Binding-site contacts:
Ligand atom C6 contacts residue LYS15 of chain 1.B at 4.3 Å.
Ligand atom O7 contacts residue ASN20 of chain 1.B at 3.3 Å (h-bond).
Ligand atom O6 contacts residue LYS15 of chain 1.B at 3.1 Å (salt-bridge).
Ligand atom C5 contacts residue ASN20 of chain 1.B at 3.7 Å.
Ligand atom N2 contacts residue ASN20 of chain 1.B at 3.0 Å (h-bond).
Ligand atom C7 contacts residue ASN20 of chain 1.B at 3.4 Å.
Ligand atom C4 contacts residue ASN20 of chain 1.B at 4.3 Å.
Ligand atom C1 contacts residue ASN20 of chain 1.B at 1.5 Å.
Ligand atom C3 contacts residue ASN20 of chain 1.B at 3.9 Å.
Ligand atom C2 contacts residue ASN20 of chain 1.B at 2.5 Å.
Ligand atom O5 contacts residue ASN20 of chain 1.B at 2.4 Å (h-bond).

This protein binds this small molecule.
Small molecule (SMILES): CC(=O)N[C@@H]1[C@@H](O)[C@H](O)[C@@H](CO)O[C@H]1O

Sequence of chain 1.B:
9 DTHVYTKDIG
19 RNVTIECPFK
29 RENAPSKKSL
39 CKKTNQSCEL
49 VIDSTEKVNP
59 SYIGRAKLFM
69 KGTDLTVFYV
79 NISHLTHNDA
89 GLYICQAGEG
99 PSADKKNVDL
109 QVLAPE